This protein binds this small molecule.
Small molecule (SMILES): N[C@@H](Cc1c[nH]c2ccccc12)C(=O)O

Sequence of chain 1.R:
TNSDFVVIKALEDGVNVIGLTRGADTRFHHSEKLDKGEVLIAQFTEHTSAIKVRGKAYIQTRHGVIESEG

Sequence of chain 1.S:
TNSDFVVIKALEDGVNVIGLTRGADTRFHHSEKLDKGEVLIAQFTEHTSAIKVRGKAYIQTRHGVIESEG

Binding-site contacts:
Ligand atom O contacts residue ARG24 of chain 1.S at 3.5 Å.
Ligand atom C contacts residue THR50 of chain 1.R at 3.9 Å.
Ligand atom O contacts residue THR47 of chain 1.R at 3.6 Å (h-bond).
Ligand atom N contacts residue THR28 of chain 1.S at 2.9 Å (h-bond).
Ligand atom CD2 contacts residue THR50 of chain 1.R at 4.0 Å.
Ligand atom N contacts residue ASP27 of chain 1.S at 3.0 Å (salt-bridge).
Ligand atom N contacts residue ARG24 of chain 1.S at 3.8 Å.
Ligand atom CE2 contacts residue THR50 of chain 1.R at 4.0 Å.
Ligand atom N contacts residue THR23 of chain 1.S at 2.7 Å (h-bond).
Ligand atom O contacts residue SER51 of chain 1.S at 2.9 Å (h-bond).
Ligand atom CH2 contacts residue GLY21 of chain 1.R at 3.4 Å.
Ligand atom CZ2 contacts residue ILE53 of chain 1.R at 3.9 Å (hydrophobic).
Ligand atom CE3 contacts residue HIS32 of chain 1.R at 3.9 Å.
Ligand atom CA contacts residue THR23 of chain 1.S at 3.8 Å.
Ligand atom CA contacts residue THR28 of chain 1.S at 3.3 Å.
Ligand atom NE1 contacts residue GLN45 of chain 1.R at 2.8 Å (h-bond).
Ligand atom CZ3 contacts residue GLY21 of chain 1.R at 3.5 Å.
Ligand atom CB contacts residue THR23 of chain 1.S at 3.8 Å.
Ligand atom OXT contacts residue HIS31 of chain 1.R at 3.9 Å.
Ligand atom CZ2 contacts residue ALA44 of chain 1.R at 3.9 Å (hydrophobic).
Ligand atom OXT contacts residue THR47 of chain 1.R at 2.5 Å (h-bond).
Ligand atom CZ3 contacts residue HIS32 of chain 1.R at 4.0 Å.
Ligand atom CG contacts residue SER51 of chain 1.S at 3.9 Å.
Ligand atom NE1 contacts residue ALA44 of chain 1.R at 3.7 Å.
Ligand atom C contacts residue SER51 of chain 1.S at 3.6 Å.
Ligand atom OXT contacts residue THR50 of chain 1.R at 2.8 Å (h-bond).
Ligand atom CB contacts residue SER51 of chain 1.S at 3.5 Å.
Ligand atom CB contacts residue THR28 of chain 1.S at 3.5 Å.
Ligand atom C contacts residue GLY25 of chain 1.S at 3.5 Å.
Ligand atom N contacts residue GLY25 of chain 1.S at 2.8 Å (h-bond).
Ligand atom CD1 contacts residue GLN45 of chain 1.R at 3.5 Å.
Ligand atom CE2 contacts residue GLN45 of chain 1.R at 3.9 Å.
Ligand atom CD1 contacts residue THR47 of chain 1.R at 3.8 Å.
Ligand atom CA contacts residue SER51 of chain 1.S at 4.0 Å.
Ligand atom OXT contacts residue HIS49 of chain 1.R at 3.7 Å.
Ligand atom CD1 contacts residue SER51 of chain 1.S at 3.5 Å.
Ligand atom C contacts residue THR47 of chain 1.R at 3.4 Å.
Ligand atom CA contacts residue GLY25 of chain 1.S at 3.5 Å.
Ligand atom CE2 contacts residue ALA44 of chain 1.R at 3.9 Å (hydrophobic).
Ligand atom O contacts residue GLY25 of chain 1.S at 3.0 Å (h-bond).